Binding-site contacts:
Ligand atom C2 contacts residue SER214 of chain 1.B at 3.8 Å.
Ligand atom O3 contacts residue ASN128 of chain 1.B at 3.5 Å (h-bond).
Ligand atom C4 contacts residue ASP87 of chain 1.B at 3.4 Å.
Ligand atom C6 contacts residue GLY211 of chain 1.B at 4.0 Å.
Ligand atom O4 contacts residue ALA86 of chain 1.B at 4.2 Å.
Ligand atom O4 contacts residue ASP87 of chain 1.B at 2.6 Å (salt-bridge).
Ligand atom C2 contacts residue ASP212 of chain 1.B at 4.0 Å.
Ligand atom O3 contacts residue GLY104 of chain 1.B at 3.5 Å.
Ligand atom O6 contacts residue PHE126 of chain 1.B at 4.2 Å.
Ligand atom C5 contacts residue PHE126 of chain 1.B at 3.7 Å (hydrophobic).
Ligand atom C5 contacts residue GLY215 of chain 1.B at 4.3 Å.
Ligand atom C3 contacts residue ASN128 of chain 1.B at 3.8 Å.
Ligand atom O2 contacts residue SER214 of chain 1.B at 3.6 Å (h-bond).
Ligand atom O6 contacts residue HIS84 of chain 1.B at 3.3 Å (h-bond).
Ligand atom O6 contacts residue ALA220 of chain 1.B at 3.5 Å.
Ligand atom C3 contacts residue GLY105 of chain 1.B at 4.2 Å.
Ligand atom C3 contacts residue PHE126 of chain 1.B at 3.4 Å (hydrophobic).
Ligand atom O3 contacts residue SER214 of chain 1.B at 3.1 Å (h-bond).
Ligand atom C1 contacts residue SER214 of chain 1.B at 4.1 Å.
Ligand atom O3 contacts residue PHE126 of chain 1.B at 4.0 Å.
Ligand atom C4 contacts residue PHE126 of chain 1.B at 3.6 Å (hydrophobic).
Ligand atom C6 contacts residue ASP212 of chain 1.B at 4.0 Å.
Ligand atom O5 contacts residue GLY215 of chain 1.B at 3.4 Å.
Ligand atom O3 contacts residue ASP87 of chain 1.B at 2.7 Å (salt-bridge).
Ligand atom C6 contacts residue ALA220 of chain 1.B at 3.6 Å (hydrophobic).
Ligand atom O4 contacts residue SER214 of chain 1.B at 4.1 Å.
Ligand atom C3 contacts residue ASP87 of chain 1.B at 3.8 Å.
Ligand atom O4 contacts residue GLY104 of chain 1.B at 4.2 Å.
Ligand atom O6 contacts residue GLN217 of chain 1.B at 4.1 Å.
Ligand atom C6 contacts residue GLY215 of chain 1.B at 4.1 Å.
Ligand atom O6 contacts residue GLY215 of chain 1.B at 3.9 Å.
Ligand atom O4 contacts residue GLY211 of chain 1.B at 3.3 Å.
Ligand atom O2 contacts residue ASN128 of chain 1.B at 3.6 Å (h-bond).
Ligand atom O4 contacts residue ASP212 of chain 1.B at 2.9 Å (salt-bridge).
Ligand atom O3 contacts residue PHE126 of chain 1.B at 3.9 Å.
Ligand atom O5 contacts residue ASP212 of chain 1.B at 3.9 Å.
Ligand atom O3 contacts residue GLY105 of chain 1.B at 2.8 Å (h-bond).
Ligand atom O4 contacts residue GLY215 of chain 1.B at 3.5 Å.
Ligand atom C4 contacts residue ASP212 of chain 1.B at 4.1 Å.
Ligand atom C1 contacts residue GLY215 of chain 1.B at 4.2 Å.

A protein and the small-molecule ligand that binds it are described below.
Small molecule (SMILES): OC[C@H]1O[C@H](O[C@H]2[C@@H](O)[C@@H](CO)O[C@@H](O[C@H]3[C@H](O)[C@@H](O)[C@@H](O)O[C@@H]3CO)[C@@H]2O)[C@H](O)[C@@H](O)[C@H]1O

Sequence of chain 1.B:
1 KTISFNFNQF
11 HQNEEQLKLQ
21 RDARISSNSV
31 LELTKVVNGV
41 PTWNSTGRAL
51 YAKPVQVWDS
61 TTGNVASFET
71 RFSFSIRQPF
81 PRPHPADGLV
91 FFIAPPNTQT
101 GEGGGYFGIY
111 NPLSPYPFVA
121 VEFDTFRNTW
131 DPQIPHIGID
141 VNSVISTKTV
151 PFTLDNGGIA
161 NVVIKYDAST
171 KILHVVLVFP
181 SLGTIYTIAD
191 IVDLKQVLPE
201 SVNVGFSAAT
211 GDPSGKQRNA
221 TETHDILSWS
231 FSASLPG